A protein and the small-molecule ligand that binds it are described below.
Small molecule (SMILES): Cc1cn([C@H]2C[C@H](O[P](=O)(O)OC[C@H]3O[C@@H](n4ccc(N)nc4=O)C[C@@H]3O[P](=O)(O)OC[C@H]3O[C@@H](n4ccc(N)nc4=O)C[C@@H]3O[P](=O)(O)OC[C@H]3O[C@@H](n4ccc(N)nc4=O)C[C@@H]3O[P](=O)(O)OC[C@H]3O[C@@H](n4cnc5c(N)ncnc54)C[C@@H]3O)[C@@H](CO[P](=O)(O)O[C@H]3C[C@H](n4cnc5c(N)ncnc54)O[C@@H]3CO[P](=O)(O)O[C@H]3C[C@H](n4cnc5c(N)ncnc54)O[C@@H]3CO[P](=O)(O)O[C@H]3C[C@H](n4cnc5c(N)ncnc54)O[C@@H]3CO[P](=O)(O)O[C@H]3C[C@H](n4cnc5c(N)ncnc54)O[C@@H]3COP(=O)=O)O2)c(=O)[nH]c1=O

Sequence of chain 1.W:
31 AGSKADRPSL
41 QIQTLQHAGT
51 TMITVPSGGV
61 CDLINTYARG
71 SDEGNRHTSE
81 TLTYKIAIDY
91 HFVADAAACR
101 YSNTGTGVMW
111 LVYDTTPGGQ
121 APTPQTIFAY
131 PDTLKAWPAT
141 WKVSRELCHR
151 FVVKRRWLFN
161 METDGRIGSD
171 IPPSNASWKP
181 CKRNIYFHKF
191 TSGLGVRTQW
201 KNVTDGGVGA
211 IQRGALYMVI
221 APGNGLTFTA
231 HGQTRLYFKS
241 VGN

Sequence of chain 1.V:
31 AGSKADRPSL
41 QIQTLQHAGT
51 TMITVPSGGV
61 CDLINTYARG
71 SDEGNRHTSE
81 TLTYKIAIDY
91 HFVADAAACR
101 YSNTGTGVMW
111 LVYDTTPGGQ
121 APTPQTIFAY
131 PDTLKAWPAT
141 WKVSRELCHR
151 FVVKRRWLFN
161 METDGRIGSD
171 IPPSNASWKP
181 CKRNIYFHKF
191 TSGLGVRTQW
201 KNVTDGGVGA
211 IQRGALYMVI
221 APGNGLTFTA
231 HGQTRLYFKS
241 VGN

Binding-site contacts:
Ligand atom C8 contacts residue PHE190 of chain 1.V at 3.5 Å (hydrophobic).
Ligand atom C2' contacts residue ARG155 of chain 1.W at 3.1 Å.
Ligand atom N3 contacts residue PHE190 of chain 1.V at 3.9 Å.
Ligand atom P contacts residue ARG235 of chain 1.V at 3.3 Å.
Ligand atom C2 contacts residue LYS34 of chain 1.W at 3.3 Å.
Ligand atom P contacts residue ARG145 of chain 1.W at 3.7 Å.
Ligand atom O4 contacts residue LYS85 of chain 1.V at 3.2 Å (salt-bridge).
Ligand atom OP2 contacts residue ARG235 of chain 1.V at 2.5 Å (salt-bridge).
Ligand atom O3' contacts residue TYR237 of chain 1.V at 3.6 Å.
Ligand atom C4 contacts residue PHE190 of chain 1.V at 3.4 Å (hydrophobic).
Ligand atom OP1 contacts residue VAL153 of chain 1.W at 3.3 Å.
Ligand atom N3 contacts residue LYS34 of chain 1.W at 3.3 Å (salt-bridge).
Ligand atom C2 contacts residue PHE190 of chain 1.V at 4.2 Å (hydrophobic).
Ligand atom C5 contacts residue PHE190 of chain 1.V at 3.3 Å (hydrophobic).
Ligand atom N6 contacts residue PHE190 of chain 1.V at 3.5 Å.
Ligand atom OP1 contacts residue HIS149 of chain 1.W at 3.1 Å.
Ligand atom C2' contacts residue LYS154 of chain 1.W at 3.6 Å.
Ligand atom C5' contacts residue ILE42 of chain 1.V at 3.8 Å (hydrophobic).
Ligand atom OP2 contacts residue TYR237 of chain 1.V at 2.7 Å (h-bond).
Ligand atom N7 contacts residue PHE190 of chain 1.V at 3.5 Å.
Ligand atom C2' contacts residue TYR237 of chain 1.V at 4.0 Å (hydrophobic).
Ligand atom O3' contacts residue SER39 of chain 1.V at 4.1 Å.
Ligand atom OP1 contacts residue ARG145 of chain 1.W at 2.3 Å (salt-bridge).
Ligand atom P contacts residue TYR237 of chain 1.V at 3.8 Å.
Ligand atom C7 contacts residue LEU40 of chain 1.V at 3.5 Å (hydrophobic).
Ligand atom O3' contacts residue VAL153 of chain 1.W at 4.1 Å.
Ligand atom C1' contacts residue ARG155 of chain 1.W at 3.6 Å.
Ligand atom OP1 contacts residue ARG235 of chain 1.V at 3.1 Å (salt-bridge).
Ligand atom C3' contacts residue ILE42 of chain 1.V at 3.7 Å (hydrophobic).
Ligand atom C6 contacts residue PHE190 of chain 1.V at 3.3 Å (hydrophobic).
Ligand atom P contacts residue HIS149 of chain 1.W at 3.8 Å.
Ligand atom N1 contacts residue PHE190 of chain 1.V at 3.7 Å.
Ligand atom N9 contacts residue PHE190 of chain 1.V at 3.7 Å.
Ligand atom N4 contacts residue TYR113 of chain 1.W at 3.8 Å.
Ligand atom OP1 contacts residue ILE42 of chain 1.V at 4.1 Å.
Ligand atom OP2 contacts residue ARG156 of chain 1.W at 3.8 Å.
Ligand atom C2' contacts residue LEU40 of chain 1.V at 4.0 Å (hydrophobic).
Ligand atom OP2 contacts residue HIS149 of chain 1.W at 3.3 Å.
Ligand atom O5' contacts residue HIS149 of chain 1.W at 4.2 Å.
Ligand atom C7 contacts residue TYR237 of chain 1.V at 4.1 Å (hydrophobic).